Sequence of chain 6.C:
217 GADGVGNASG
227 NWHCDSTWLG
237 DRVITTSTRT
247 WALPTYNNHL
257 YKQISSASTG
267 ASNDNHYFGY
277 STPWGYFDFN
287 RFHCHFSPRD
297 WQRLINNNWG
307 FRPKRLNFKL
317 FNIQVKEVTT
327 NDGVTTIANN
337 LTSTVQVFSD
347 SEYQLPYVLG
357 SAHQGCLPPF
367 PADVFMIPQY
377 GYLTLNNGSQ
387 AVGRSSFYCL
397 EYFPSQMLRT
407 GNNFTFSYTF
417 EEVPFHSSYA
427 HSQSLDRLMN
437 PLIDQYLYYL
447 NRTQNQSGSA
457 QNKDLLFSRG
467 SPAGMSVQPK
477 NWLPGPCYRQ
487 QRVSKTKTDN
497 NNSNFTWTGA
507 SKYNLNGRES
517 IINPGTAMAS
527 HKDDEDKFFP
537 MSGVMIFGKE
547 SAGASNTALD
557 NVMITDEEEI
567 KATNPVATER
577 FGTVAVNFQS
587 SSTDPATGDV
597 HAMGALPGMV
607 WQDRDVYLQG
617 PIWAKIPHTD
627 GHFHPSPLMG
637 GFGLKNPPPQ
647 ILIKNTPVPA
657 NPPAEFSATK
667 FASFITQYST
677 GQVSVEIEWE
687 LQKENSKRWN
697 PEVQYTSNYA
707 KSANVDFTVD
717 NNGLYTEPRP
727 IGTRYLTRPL

Binding-site contacts:
Ligand atom N6 contacts residue SER632 of chain 6.C at 3.6 Å.
Ligand atom N7 contacts residue ASP609 of chain 6.C at 4.0 Å.
Ligand atom N1 contacts residue PHE638 of chain 6.C at 4.1 Å.
Ligand atom N6 contacts residue GLY637 of chain 6.C at 3.4 Å (h-bond).
Ligand atom N6 contacts residue PHE638 of chain 6.C at 3.7 Å.
Ligand atom N3 contacts residue PRO631 of chain 6.C at 4.1 Å.
Ligand atom C6 contacts residue GLY639 of chain 6.C at 3.7 Å.
Ligand atom C2 contacts residue GLY639 of chain 6.C at 2.9 Å.
Ligand atom N7 contacts residue HIS630 of chain 6.C at 3.7 Å.
Ligand atom C2 contacts residue ILE622 of chain 6.C at 4.3 Å (hydrophobic).
Ligand atom C2 contacts residue PRO631 of chain 6.C at 4.2 Å (hydrophobic).
Ligand atom N7 contacts residue SER632 of chain 6.C at 3.7 Å.
Ligand atom N3 contacts residue GLY639 of chain 6.C at 4.2 Å.
Ligand atom N9 contacts residue PRO631 of chain 6.C at 3.9 Å.
Ligand atom C5 contacts residue SER632 of chain 6.C at 3.9 Å.
Ligand atom C8 contacts residue HIS630 of chain 6.C at 3.3 Å.
Ligand atom N6 contacts residue PRO633 of chain 6.C at 4.4 Å.
Ligand atom C6 contacts residue PRO631 of chain 6.C at 4.3 Å (hydrophobic).
Ligand atom N9 contacts residue HIS630 of chain 6.C at 4.4 Å.
Ligand atom C5 contacts residue PRO631 of chain 6.C at 4.4 Å (hydrophobic).
Ligand atom C4 contacts residue PRO631 of chain 6.C at 4.2 Å (hydrophobic).
Ligand atom N1 contacts residue GLY639 of chain 6.C at 3.0 Å (h-bond).
Ligand atom N1 contacts residue PRO631 of chain 6.C at 4.2 Å.
Ligand atom C6 contacts residue SER632 of chain 6.C at 4.0 Å.
Ligand atom N6 contacts residue GLY639 of chain 6.C at 3.5 Å (h-bond).

This small molecule binds to this protein.
Small molecule (SMILES): Nc1ncnc2[nH]cnc12